A protein and the small-molecule ligand that binds it are described below.
Small molecule (SMILES): Nc1ncnc2c1ncn2[C@@H]1O[C@H](CO[P](=O)(O)O[P](=O)(O)NP(=O)(O)O)[C@@H](O)[C@H]1O

Sequence of chain 1.D:
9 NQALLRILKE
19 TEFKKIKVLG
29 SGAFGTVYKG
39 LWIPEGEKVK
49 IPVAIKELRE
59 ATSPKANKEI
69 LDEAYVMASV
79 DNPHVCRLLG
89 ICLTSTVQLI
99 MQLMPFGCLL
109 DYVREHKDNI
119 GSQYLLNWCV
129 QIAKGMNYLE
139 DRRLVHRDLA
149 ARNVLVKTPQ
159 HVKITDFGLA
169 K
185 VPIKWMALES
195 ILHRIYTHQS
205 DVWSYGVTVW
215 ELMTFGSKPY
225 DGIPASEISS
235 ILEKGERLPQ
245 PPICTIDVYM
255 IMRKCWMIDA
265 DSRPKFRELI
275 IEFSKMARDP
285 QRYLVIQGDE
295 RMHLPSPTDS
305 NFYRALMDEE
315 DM

Binding-site contacts:
Ligand atom O2G contacts residue ASP164 of chain 1.D at 3.7 Å.
Ligand atom O2A contacts residue MG1 of chain 1.O at 2.0 Å.
Ligand atom O2G contacts residue ASN151 of chain 1.D at 3.1 Å (h-bond).
Ligand atom O2A contacts residue ASP164 of chain 1.D at 2.7 Å (salt-bridge).
Ligand atom C2 contacts residue MET102 of chain 1.D at 3.5 Å (hydrophobic).
Ligand atom O1G contacts residue ALA31 of chain 1.D at 2.8 Å (h-bond).
Ligand atom O1A contacts residue GLY33 of chain 1.D at 3.5 Å (h-bond).
Ligand atom O3G contacts residue ASP146 of chain 1.D at 2.7 Å (salt-bridge).
Ligand atom O2G contacts residue MG1 of chain 1.O at 2.4 Å.
Ligand atom O2' contacts residue CYS106 of chain 1.D at 3.2 Å.
Ligand atom C5' contacts residue VAL35 of chain 1.D at 3.6 Å (hydrophobic).
Ligand atom O4' contacts residue VAL35 of chain 1.D at 3.5 Å.
Ligand atom O1A contacts residue GLY30 of chain 1.D at 3.1 Å (h-bond).
Ligand atom N3B contacts residue GLY30 of chain 1.D at 3.7 Å.
Ligand atom N1 contacts residue MET102 of chain 1.D at 3.1 Å (h-bond).
Ligand atom O2G contacts residue ASP146 of chain 1.D at 3.3 Å (salt-bridge).
Ligand atom PG contacts residue MG1 of chain 1.O at 3.6 Å.
Ligand atom O2A contacts residue LYS54 of chain 1.D at 2.8 Å (salt-bridge).
Ligand atom N6 contacts residue LEU153 of chain 1.D at 3.6 Å.
Ligand atom C5' contacts residue GLY28 of chain 1.D at 3.6 Å.
Ligand atom O1A contacts residue SER29 of chain 1.D at 3.5 Å.
Ligand atom O1A contacts residue LYS54 of chain 1.D at 3.5 Å.
Ligand atom O3G contacts residue ARG150 of chain 1.D at 2.8 Å (salt-bridge).
Ligand atom PA contacts residue VAL35 of chain 1.D at 3.7 Å.
Ligand atom N7 contacts residue YFA1 of chain 1.P at 3.4 Å (h-bond).
Ligand atom N6 contacts residue MET99 of chain 1.D at 3.4 Å (h-bond).
Ligand atom O1B contacts residue ASN151 of chain 1.D at 2.9 Å (h-bond).
Ligand atom O1G contacts residue GLY30 of chain 1.D at 3.6 Å.
Ligand atom O1A contacts residue VAL35 of chain 1.D at 3.2 Å.
Ligand atom PB contacts residue MG1 of chain 1.O at 3.3 Å.
Ligand atom O3A contacts residue MG1 of chain 1.O at 3.5 Å.
Ligand atom O3G contacts residue ASN151 of chain 1.D at 3.6 Å.
Ligand atom N6 contacts residue ALA52 of chain 1.D at 3.5 Å.
Ligand atom O1B contacts residue MG1 of chain 1.O at 2.1 Å.
Ligand atom N6 contacts residue GLN100 of chain 1.D at 3.0 Å (h-bond).
Ligand atom O5' contacts residue VAL35 of chain 1.D at 3.2 Å.
Ligand atom PG contacts residue ASP146 of chain 1.D at 3.4 Å.
Ligand atom C5' contacts residue SER29 of chain 1.D at 3.6 Å.
Ligand atom O3A contacts residue GLY30 of chain 1.D at 3.4 Å.
Ligand atom PA contacts residue MG1 of chain 1.O at 3.2 Å.